Sequence of chain 1.B:
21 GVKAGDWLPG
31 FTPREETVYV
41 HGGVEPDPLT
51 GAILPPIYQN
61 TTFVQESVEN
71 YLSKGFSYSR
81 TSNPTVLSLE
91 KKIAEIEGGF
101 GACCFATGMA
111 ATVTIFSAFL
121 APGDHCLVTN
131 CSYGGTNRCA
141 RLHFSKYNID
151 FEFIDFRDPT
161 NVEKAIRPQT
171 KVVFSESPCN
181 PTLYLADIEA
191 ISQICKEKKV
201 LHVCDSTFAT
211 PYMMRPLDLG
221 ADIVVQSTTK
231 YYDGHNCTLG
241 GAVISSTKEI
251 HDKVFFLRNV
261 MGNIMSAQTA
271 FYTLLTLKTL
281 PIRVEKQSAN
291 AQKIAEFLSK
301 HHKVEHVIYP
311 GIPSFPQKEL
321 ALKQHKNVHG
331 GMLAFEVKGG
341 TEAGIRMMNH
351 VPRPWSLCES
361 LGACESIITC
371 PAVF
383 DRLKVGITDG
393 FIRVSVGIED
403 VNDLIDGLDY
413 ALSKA

Sequence of chain 1.A:
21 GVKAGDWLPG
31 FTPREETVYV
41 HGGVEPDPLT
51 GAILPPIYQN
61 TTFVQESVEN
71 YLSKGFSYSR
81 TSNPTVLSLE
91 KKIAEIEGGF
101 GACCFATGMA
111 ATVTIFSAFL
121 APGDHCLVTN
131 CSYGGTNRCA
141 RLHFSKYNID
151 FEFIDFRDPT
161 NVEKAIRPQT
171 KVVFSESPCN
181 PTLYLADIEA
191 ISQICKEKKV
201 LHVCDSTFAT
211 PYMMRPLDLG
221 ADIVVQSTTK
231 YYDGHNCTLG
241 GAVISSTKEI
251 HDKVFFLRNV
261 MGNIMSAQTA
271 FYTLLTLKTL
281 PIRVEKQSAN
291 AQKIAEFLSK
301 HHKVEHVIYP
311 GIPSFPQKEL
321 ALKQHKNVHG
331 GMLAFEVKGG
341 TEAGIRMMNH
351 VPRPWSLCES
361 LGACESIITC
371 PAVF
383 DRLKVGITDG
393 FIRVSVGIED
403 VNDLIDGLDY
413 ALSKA

Binding-site contacts:
Ligand atom OXT contacts residue SER360 of chain 1.A at 3.0 Å (h-bond).
Ligand atom CA contacts residue PLP1 of chain 1.D at 4.2 Å.
Ligand atom OXT contacts residue GLU359 of chain 1.A at 3.3 Å.
Ligand atom C contacts residue ARG395 of chain 1.A at 3.5 Å.
Ligand atom N contacts residue SER360 of chain 1.A at 4.1 Å.
Ligand atom O contacts residue ASN180 of chain 1.A at 3.5 Å (h-bond).
Ligand atom C1E contacts residue GLU359 of chain 1.A at 3.3 Å.
Ligand atom CB contacts residue TYR133 of chain 1.A at 1.4 Å (hydrophobic).
Ligand atom CA contacts residue SER360 of chain 1.A at 4.0 Å.
Ligand atom C1A contacts residue GLU359 of chain 1.A at 3.8 Å.
Ligand atom C1E contacts residue TYR78 of chain 1.B at 4.2 Å (hydrophobic).
Ligand atom CB contacts residue ARG80 of chain 1.B at 3.7 Å.
Ligand atom C1A contacts residue TYR133 of chain 1.A at 2.6 Å (hydrophobic).
Ligand atom N contacts residue TYR78 of chain 1.B at 3.7 Å.
Ligand atom CA contacts residue LYS230 of chain 1.A at 4.5 Å.
Ligand atom C contacts residue TYR133 of chain 1.A at 3.6 Å (hydrophobic).
Ligand atom CA contacts residue TYR133 of chain 1.A at 2.8 Å (hydrophobic).
Ligand atom N contacts residue LYS230 of chain 1.A at 3.1 Å (salt-bridge).
Ligand atom N contacts residue PLP1 of chain 1.D at 3.0 Å.
Ligand atom N contacts residue ARG80 of chain 1.B at 4.5 Å.
Ligand atom C1E contacts residue ARG80 of chain 1.B at 3.8 Å.
Ligand atom C contacts residue SER360 of chain 1.A at 3.7 Å.
Ligand atom OXT contacts residue ARG395 of chain 1.A at 3.0 Å (salt-bridge).
Ligand atom C1A contacts residue TYR78 of chain 1.B at 4.4 Å (hydrophobic).
Ligand atom CA contacts residue TYR78 of chain 1.B at 4.4 Å (hydrophobic).
Ligand atom C contacts residue GLU359 of chain 1.A at 4.3 Å.
Ligand atom O contacts residue LEU361 of chain 1.A at 4.2 Å.
Ligand atom O contacts residue ARG395 of chain 1.A at 3.1 Å (salt-bridge).
Ligand atom O contacts residue TYR133 of chain 1.A at 3.0 Å.
Ligand atom CA contacts residue GLU359 of chain 1.A at 4.5 Å.
Ligand atom C1E contacts residue TYR133 of chain 1.A at 2.3 Å (hydrophobic).
Ligand atom C1A contacts residue ARG80 of chain 1.B at 3.5 Å.
Ligand atom CB contacts residue PLP1 of chain 1.D at 4.4 Å.
Ligand atom N contacts residue TYR133 of chain 1.A at 3.2 Å (h-bond).

This small molecule binds to this protein.
Small molecule (SMILES): C=CC[C@H](N)C(=O)O